Sequence of chain 1.C:
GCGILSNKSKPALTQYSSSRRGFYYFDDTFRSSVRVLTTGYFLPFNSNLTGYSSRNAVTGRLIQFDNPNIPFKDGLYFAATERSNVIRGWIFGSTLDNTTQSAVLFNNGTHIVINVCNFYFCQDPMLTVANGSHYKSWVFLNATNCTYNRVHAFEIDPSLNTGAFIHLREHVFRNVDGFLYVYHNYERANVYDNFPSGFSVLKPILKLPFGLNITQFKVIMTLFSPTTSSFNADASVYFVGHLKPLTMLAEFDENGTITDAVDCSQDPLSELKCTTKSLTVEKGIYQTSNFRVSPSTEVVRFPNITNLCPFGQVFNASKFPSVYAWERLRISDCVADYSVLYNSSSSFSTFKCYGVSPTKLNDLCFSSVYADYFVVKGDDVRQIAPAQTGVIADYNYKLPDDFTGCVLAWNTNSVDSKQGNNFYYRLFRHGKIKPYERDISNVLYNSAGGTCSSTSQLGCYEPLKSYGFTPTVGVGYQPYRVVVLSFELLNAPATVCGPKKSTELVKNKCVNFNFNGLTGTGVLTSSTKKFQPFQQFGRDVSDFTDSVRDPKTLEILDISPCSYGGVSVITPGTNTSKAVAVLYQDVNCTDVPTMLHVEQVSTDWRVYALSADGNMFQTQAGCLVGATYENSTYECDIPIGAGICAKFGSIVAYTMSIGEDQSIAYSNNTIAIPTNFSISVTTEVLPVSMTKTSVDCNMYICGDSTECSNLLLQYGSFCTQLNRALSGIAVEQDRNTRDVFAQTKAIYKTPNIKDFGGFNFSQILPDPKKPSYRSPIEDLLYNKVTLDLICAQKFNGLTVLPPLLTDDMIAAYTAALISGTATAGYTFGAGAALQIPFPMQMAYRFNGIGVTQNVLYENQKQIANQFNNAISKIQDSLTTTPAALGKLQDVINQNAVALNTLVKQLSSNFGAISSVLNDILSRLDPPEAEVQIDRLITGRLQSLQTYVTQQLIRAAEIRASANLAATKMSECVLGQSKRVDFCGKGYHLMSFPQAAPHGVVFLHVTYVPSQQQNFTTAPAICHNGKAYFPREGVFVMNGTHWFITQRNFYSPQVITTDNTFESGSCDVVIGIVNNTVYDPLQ

This protein binds this small molecule.
Small molecule (SMILES): CC(=O)N[C@H]1[C@H](O[C@H]2[C@H](O)[C@@H](NC(C)=O)CO[C@@H]2CO)O[C@H](CO)[C@@H](O)[C@@H]1O

Binding-site contacts:
Ligand atom C7 contacts residue ASN919 of chain 1.C at 4.4 Å.
Ligand atom C3 contacts residue ASN717 of chain 1.C at 3.8 Å.
Ligand atom C7 contacts residue ASN717 of chain 1.C at 3.2 Å.
Ligand atom C8 contacts residue ASN919 of chain 1.C at 3.6 Å.
Ligand atom C5 contacts residue ASN717 of chain 1.C at 3.7 Å.
Ligand atom O7 contacts residue ASN717 of chain 1.C at 3.2 Å (h-bond).
Ligand atom C3 contacts residue GLN922 of chain 1.C at 3.5 Å.
Ligand atom O5 contacts residue ASN717 of chain 1.C at 2.4 Å (h-bond).
Ligand atom O5 contacts residue GLN1071 of chain 1.C at 3.7 Å.
Ligand atom C8 contacts residue ASN717 of chain 1.C at 4.4 Å.
Ligand atom C1 contacts residue GLN1071 of chain 1.C at 4.4 Å.
Ligand atom C8 contacts residue GLN922 of chain 1.C at 4.1 Å.
Ligand atom C4 contacts residue ASN717 of chain 1.C at 4.3 Å.
Ligand atom C7 contacts residue GLN922 of chain 1.C at 4.0 Å.
Ligand atom C1 contacts residue GLN922 of chain 1.C at 4.1 Å.
Ligand atom N2 contacts residue GLN922 of chain 1.C at 3.2 Å (h-bond).
Ligand atom C2 contacts residue GLN922 of chain 1.C at 3.9 Å.
Ligand atom C1 contacts residue ASN717 of chain 1.C at 1.5 Å.
Ligand atom C1 contacts residue PHE718 of chain 1.C at 4.3 Å (hydrophobic).
Ligand atom N2 contacts residue ASN717 of chain 1.C at 3.0 Å (h-bond).
Ligand atom O3 contacts residue GLN922 of chain 1.C at 3.2 Å (h-bond).
Ligand atom C2 contacts residue ASN717 of chain 1.C at 2.5 Å.